Binding-site contacts:
Ligand atom C8 contacts residue ASN654 of chain 1.C at 3.5 Å.
Ligand atom C3 contacts residue ASN654 of chain 1.C at 3.8 Å.
Ligand atom C4 contacts residue ASN654 of chain 1.C at 4.2 Å.
Ligand atom N2 contacts residue ASN654 of chain 1.C at 2.9 Å (h-bond).
Ligand atom C2 contacts residue ASN654 of chain 1.C at 2.5 Å.
Ligand atom O5 contacts residue ASN654 of chain 1.C at 2.4 Å (h-bond).
Ligand atom O7 contacts residue ASN654 of chain 1.C at 4.3 Å.
Ligand atom C5 contacts residue ASN654 of chain 1.C at 3.7 Å.
Ligand atom C1 contacts residue ASN654 of chain 1.C at 1.4 Å.
Ligand atom C7 contacts residue ASN654 of chain 1.C at 3.4 Å.

Sequence of chain 1.C:
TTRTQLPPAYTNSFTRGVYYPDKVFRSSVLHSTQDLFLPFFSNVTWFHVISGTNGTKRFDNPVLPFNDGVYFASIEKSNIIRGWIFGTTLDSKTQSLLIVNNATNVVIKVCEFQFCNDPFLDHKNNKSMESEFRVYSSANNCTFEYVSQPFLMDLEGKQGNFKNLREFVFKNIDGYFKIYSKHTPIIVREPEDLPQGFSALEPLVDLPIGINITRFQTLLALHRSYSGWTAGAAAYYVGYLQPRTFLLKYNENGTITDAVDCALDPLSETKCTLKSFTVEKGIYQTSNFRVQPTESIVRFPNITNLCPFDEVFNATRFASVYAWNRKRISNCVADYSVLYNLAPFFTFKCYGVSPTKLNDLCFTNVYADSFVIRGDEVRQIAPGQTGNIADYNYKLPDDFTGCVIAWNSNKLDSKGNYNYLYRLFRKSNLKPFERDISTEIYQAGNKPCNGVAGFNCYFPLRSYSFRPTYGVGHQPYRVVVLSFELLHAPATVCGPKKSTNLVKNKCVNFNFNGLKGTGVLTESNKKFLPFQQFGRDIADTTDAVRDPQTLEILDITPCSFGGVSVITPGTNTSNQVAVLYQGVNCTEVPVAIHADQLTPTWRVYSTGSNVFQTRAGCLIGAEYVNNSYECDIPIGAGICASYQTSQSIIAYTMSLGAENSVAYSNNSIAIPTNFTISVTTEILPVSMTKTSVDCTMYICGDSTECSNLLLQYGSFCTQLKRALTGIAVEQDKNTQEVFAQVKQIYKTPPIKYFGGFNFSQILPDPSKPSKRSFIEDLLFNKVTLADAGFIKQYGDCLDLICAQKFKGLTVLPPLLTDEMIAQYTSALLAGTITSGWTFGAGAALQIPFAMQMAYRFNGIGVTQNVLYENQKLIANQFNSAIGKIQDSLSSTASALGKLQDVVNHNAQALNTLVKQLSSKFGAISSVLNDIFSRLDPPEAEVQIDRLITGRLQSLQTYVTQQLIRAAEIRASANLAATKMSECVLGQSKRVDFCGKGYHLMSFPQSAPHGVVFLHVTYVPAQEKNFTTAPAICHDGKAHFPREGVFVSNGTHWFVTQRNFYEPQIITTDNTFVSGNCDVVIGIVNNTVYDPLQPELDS

This protein binds this small molecule.
Small molecule (SMILES): CC(=O)N[C@@H]1[C@@H](O)[C@H](O)[C@@H](CO)O[C@H]1O